The protein below binds the small molecule below.
Small molecule (SMILES): OC[C@H]1O[C@H](O)[C@@H](O)[C@@H](O)[C@@H]1O

Binding-site contacts:
Ligand atom O4 contacts residue GLN90 of chain 1.A at 4.0 Å.
Ligand atom O2 contacts residue ASN94 of chain 1.A at 2.9 Å (h-bond).
Ligand atom O4 contacts residue TYR98 of chain 1.A at 3.3 Å (h-bond).
Ligand atom C5 contacts residue ASP101 of chain 1.B at 3.6 Å.
Ligand atom C5 contacts residue ASN84 of chain 1.B at 4.2 Å.
Ligand atom C6 contacts residue VAL96 of chain 1.A at 4.0 Å (hydrophobic).
Ligand atom O5 contacts residue ASN94 of chain 1.A at 3.4 Å (h-bond).
Ligand atom C5 contacts residue ASN94 of chain 1.A at 4.3 Å.
Ligand atom O4 contacts residue ASP101 of chain 1.B at 3.2 Å (salt-bridge).
Ligand atom C2 contacts residue ASN94 of chain 1.A at 3.9 Å.
Ligand atom O5 contacts residue TYR108 of chain 1.B at 3.1 Å.
Ligand atom O6 contacts residue TYR108 of chain 1.B at 3.9 Å.
Ligand atom C2 contacts residue TYR108 of chain 1.B at 4.4 Å (hydrophobic).
Ligand atom O3 contacts residue ASP92 of chain 1.A at 4.1 Å.
Ligand atom C6 contacts residue ASP101 of chain 1.B at 3.0 Å.
Ligand atom O4 contacts residue ASN84 of chain 1.B at 3.3 Å (h-bond).
Ligand atom C6 contacts residue SER104 of chain 1.B at 4.1 Å.
Ligand atom O3 contacts residue TYR98 of chain 1.A at 4.4 Å.
Ligand atom C1 contacts residue ASN94 of chain 1.A at 3.8 Å.
Ligand atom C2 contacts residue GLN90 of chain 1.A at 4.2 Å.
Ligand atom C4 contacts residue ASN84 of chain 1.B at 3.9 Å.
Ligand atom O4 contacts residue VAL96 of chain 1.A at 4.0 Å.
Ligand atom O3 contacts residue THR5 of chain 1.B at 4.1 Å.
Ligand atom O1 contacts residue TYR108 of chain 1.B at 4.2 Å.
Ligand atom C2 contacts residue ASP92 of chain 1.A at 3.8 Å.
Ligand atom C4 contacts residue TYR98 of chain 1.A at 4.4 Å (hydrophobic).
Ligand atom C4 contacts residue ASP101 of chain 1.B at 4.0 Å.
Ligand atom C1 contacts residue TYR108 of chain 1.B at 3.3 Å (hydrophobic).
Ligand atom O3 contacts residue GLN90 of chain 1.A at 2.9 Å (h-bond).
Ligand atom O6 contacts residue ASP101 of chain 1.B at 3.3 Å (salt-bridge).
Ligand atom C4 contacts residue ASN94 of chain 1.A at 4.2 Å.
Ligand atom O2 contacts residue ASP92 of chain 1.A at 2.8 Å (salt-bridge).
Ligand atom O3 contacts residue ASN84 of chain 1.B at 4.2 Å.
Ligand atom O2 contacts residue TYR108 of chain 1.B at 3.9 Å.
Ligand atom O6 contacts residue SER104 of chain 1.B at 3.9 Å.
Ligand atom C4 contacts residue VAL96 of chain 1.A at 3.8 Å (hydrophobic).
Ligand atom C3 contacts residue GLN90 of chain 1.A at 4.0 Å.
Ligand atom C3 contacts residue ASN84 of chain 1.B at 3.7 Å.
Ligand atom C4 contacts residue GLN90 of chain 1.A at 4.2 Å.
Ligand atom O2 contacts residue GLN90 of chain 1.A at 3.4 Å (h-bond).

Sequence of chain 1.B:
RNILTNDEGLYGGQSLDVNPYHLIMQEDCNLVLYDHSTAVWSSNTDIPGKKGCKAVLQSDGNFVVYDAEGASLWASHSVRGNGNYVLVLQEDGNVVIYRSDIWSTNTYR

Sequence of chain 1.A:
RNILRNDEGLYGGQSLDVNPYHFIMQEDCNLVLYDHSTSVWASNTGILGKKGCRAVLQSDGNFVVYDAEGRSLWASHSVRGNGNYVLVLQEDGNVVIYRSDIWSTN